The protein below binds the small molecule below.
Small molecule (SMILES): CSc1nc(N)c2ncn([C@@H]3O[C@H](COP(=O)(O)OP(=O)(O)O)[C@@H](O)[C@H]3O)c2n1

Binding-site contacts:
Ligand atom O3' contacts residue CYS106 of chain 1.A at 2.9 Å (h-bond).
Ligand atom O4' contacts residue VAL111 of chain 1.A at 3.5 Å.
Ligand atom O2A contacts residue HIS196 of chain 1.A at 3.5 Å.
Ligand atom O3B contacts residue TYR374 of chain 1.A at 2.5 Å (h-bond).
Ligand atom O1A contacts residue LYS395 of chain 1.A at 2.8 Å (salt-bridge).
Ligand atom O2A contacts residue GLN378 of chain 1.A at 2.8 Å (h-bond).
Ligand atom O3' contacts residue VAL111 of chain 1.A at 3.5 Å.
Ligand atom O4' contacts residue TYR114 of chain 1.A at 3.5 Å.
Ligand atom O3A contacts residue CYS184 of chain 1.A at 3.5 Å (h-bond).
Ligand atom N1 contacts residue VAL199 of chain 1.A at 3.2 Å.
Ligand atom N6 contacts residue ASN200 of chain 1.A at 3.1 Å (h-bond).
Ligand atom C3' contacts residue CYS106 of chain 1.A at 3.5 Å (hydrophobic).
Ligand atom C8 contacts residue TYR114 of chain 1.A at 3.4 Å (hydrophobic).
Ligand atom O2B contacts residue ARG102 of chain 1.A at 3.6 Å (salt-bridge).
Ligand atom C2 contacts residue TYR114 of chain 1.A at 3.6 Å (hydrophobic).
Ligand atom O1A contacts residue TYR114 of chain 1.A at 2.7 Å (h-bond).
Ligand atom O2' contacts residue HIS196 of chain 1.A at 2.9 Å (h-bond).
Ligand atom O2A contacts residue ARG371 of chain 1.A at 2.7 Å (salt-bridge).
Ligand atom C2' contacts residue HIS196 of chain 1.A at 3.3 Å.
Ligand atom O1A contacts residue ARG371 of chain 1.A at 3.5 Å (salt-bridge).
Ligand atom O1B contacts residue ARG102 of chain 1.A at 2.8 Å (salt-bridge).
Ligand atom N1 contacts residue TYR114 of chain 1.A at 3.6 Å.
Ligand atom C6 contacts residue VAL199 of chain 1.A at 3.6 Å (hydrophobic).
Ligand atom C2 contacts residue VAL199 of chain 1.A at 3.5 Å (hydrophobic).
Ligand atom O2' contacts residue LYS188 of chain 1.A at 3.0 Å (salt-bridge).
Ligand atom O2B contacts residue CYS184 of chain 1.A at 3.0 Å (h-bond).
Ligand atom N9 contacts residue TYR114 of chain 1.A at 3.4 Å.
Ligand atom N7 contacts residue ASN200 of chain 1.A at 3.2 Å (h-bond).
Ligand atom C5' contacts residue SER110 of chain 1.A at 3.2 Å.
Ligand atom O3A contacts residue GLN378 of chain 1.A at 3.5 Å (h-bond).
Ligand atom C4' contacts residue CYS106 of chain 1.A at 3.3 Å (hydrophobic).
Ligand atom C4 contacts residue TYR114 of chain 1.A at 3.4 Å (hydrophobic).
Ligand atom O2' contacts residue ASN168 of chain 1.A at 3.4 Å (h-bond).
Ligand atom C5 contacts residue TYR114 of chain 1.A at 3.6 Å (hydrophobic).
Ligand atom PA contacts residue ARG371 of chain 1.A at 3.5 Å.
Ligand atom O3' contacts residue LYS188 of chain 1.A at 2.9 Å (salt-bridge).
Ligand atom O3B contacts residue LYS395 of chain 1.A at 2.8 Å (salt-bridge).
Ligand atom N3 contacts residue ASN168 of chain 1.A at 3.4 Å (h-bond).
Ligand atom C8 contacts residue HIS196 of chain 1.A at 3.5 Å.
Ligand atom C4' contacts residue SER110 of chain 1.A at 3.4 Å.

Sequence of chain 1.A:
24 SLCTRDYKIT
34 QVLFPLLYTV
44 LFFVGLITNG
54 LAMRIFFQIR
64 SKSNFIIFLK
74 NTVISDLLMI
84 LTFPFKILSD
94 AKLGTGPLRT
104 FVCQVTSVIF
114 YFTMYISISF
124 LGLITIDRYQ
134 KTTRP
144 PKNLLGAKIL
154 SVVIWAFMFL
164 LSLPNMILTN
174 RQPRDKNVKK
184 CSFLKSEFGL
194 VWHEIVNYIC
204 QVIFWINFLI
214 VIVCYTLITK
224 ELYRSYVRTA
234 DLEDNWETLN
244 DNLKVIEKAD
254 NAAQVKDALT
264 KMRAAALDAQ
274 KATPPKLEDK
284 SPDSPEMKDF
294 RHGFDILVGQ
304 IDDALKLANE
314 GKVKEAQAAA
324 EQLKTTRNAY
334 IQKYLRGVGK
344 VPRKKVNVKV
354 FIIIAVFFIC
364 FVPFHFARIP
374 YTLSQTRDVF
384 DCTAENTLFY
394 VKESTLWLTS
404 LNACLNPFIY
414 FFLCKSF